The small molecule below binds the protein below.
Small molecule (SMILES): CC(=O)N[C@@H]1[C@@H](O)[C@H](O)[C@@H](CO)O[C@H]1O

Binding-site contacts:
Ligand atom O5 contacts residue ASN418 of chain 1.A at 2.3 Å (h-bond).
Ligand atom C5 contacts residue ASN418 of chain 1.A at 3.3 Å.
Ligand atom C4 contacts residue ASN418 of chain 1.A at 4.2 Å.
Ligand atom O6 contacts residue ASN418 of chain 1.A at 4.1 Å.
Ligand atom C2 contacts residue LEU417 of chain 1.A at 3.8 Å (hydrophobic).
Ligand atom C6 contacts residue ASN418 of chain 1.A at 4.4 Å.
Ligand atom N2 contacts residue LEU417 of chain 1.A at 3.4 Å.
Ligand atom C7 contacts residue GLN442 of chain 1.A at 4.2 Å.
Ligand atom O7 contacts residue GLN442 of chain 1.A at 3.0 Å (h-bond).
Ligand atom C3 contacts residue ASN418 of chain 1.A at 3.8 Å.
Ligand atom C1 contacts residue LEU417 of chain 1.A at 4.5 Å (hydrophobic).
Ligand atom C2 contacts residue ASN418 of chain 1.A at 2.6 Å.
Ligand atom O6 contacts residue PRO385 of chain 1.A at 3.6 Å.
Ligand atom N2 contacts residue ASN418 of chain 1.A at 2.9 Å (h-bond).
Ligand atom C7 contacts residue LEU417 of chain 1.A at 3.6 Å (hydrophobic).
Ligand atom C7 contacts residue ASN418 of chain 1.A at 4.2 Å.
Ligand atom O7 contacts residue LEU417 of chain 1.A at 4.2 Å.
Ligand atom C8 contacts residue LEU417 of chain 1.A at 3.6 Å (hydrophobic).
Ligand atom O6 contacts residue HIS388 of chain 1.A at 3.9 Å.
Ligand atom C1 contacts residue ASN418 of chain 1.A at 1.4 Å.

Sequence of chain 1.A:
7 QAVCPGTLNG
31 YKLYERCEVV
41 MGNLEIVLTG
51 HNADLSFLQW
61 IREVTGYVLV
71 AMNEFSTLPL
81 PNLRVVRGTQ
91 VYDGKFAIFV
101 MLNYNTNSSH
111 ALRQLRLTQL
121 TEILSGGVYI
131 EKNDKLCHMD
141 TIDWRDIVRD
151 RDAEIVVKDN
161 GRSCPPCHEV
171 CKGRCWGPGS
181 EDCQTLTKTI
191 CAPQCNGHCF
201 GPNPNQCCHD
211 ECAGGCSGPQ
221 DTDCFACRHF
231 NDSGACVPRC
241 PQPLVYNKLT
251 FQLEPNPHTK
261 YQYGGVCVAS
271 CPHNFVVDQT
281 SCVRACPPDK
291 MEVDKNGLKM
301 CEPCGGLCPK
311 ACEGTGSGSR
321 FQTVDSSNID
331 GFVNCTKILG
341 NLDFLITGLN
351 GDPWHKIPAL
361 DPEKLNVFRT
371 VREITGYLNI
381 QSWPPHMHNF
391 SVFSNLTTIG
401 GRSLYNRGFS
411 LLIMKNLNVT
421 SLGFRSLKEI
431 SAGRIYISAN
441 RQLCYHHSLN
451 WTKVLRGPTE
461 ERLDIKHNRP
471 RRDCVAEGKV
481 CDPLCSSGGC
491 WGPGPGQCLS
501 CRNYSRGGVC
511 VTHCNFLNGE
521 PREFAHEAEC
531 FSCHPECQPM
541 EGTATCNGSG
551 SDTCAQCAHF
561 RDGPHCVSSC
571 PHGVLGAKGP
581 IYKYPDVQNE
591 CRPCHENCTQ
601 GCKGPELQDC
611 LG